Sequence of chain 1.A:
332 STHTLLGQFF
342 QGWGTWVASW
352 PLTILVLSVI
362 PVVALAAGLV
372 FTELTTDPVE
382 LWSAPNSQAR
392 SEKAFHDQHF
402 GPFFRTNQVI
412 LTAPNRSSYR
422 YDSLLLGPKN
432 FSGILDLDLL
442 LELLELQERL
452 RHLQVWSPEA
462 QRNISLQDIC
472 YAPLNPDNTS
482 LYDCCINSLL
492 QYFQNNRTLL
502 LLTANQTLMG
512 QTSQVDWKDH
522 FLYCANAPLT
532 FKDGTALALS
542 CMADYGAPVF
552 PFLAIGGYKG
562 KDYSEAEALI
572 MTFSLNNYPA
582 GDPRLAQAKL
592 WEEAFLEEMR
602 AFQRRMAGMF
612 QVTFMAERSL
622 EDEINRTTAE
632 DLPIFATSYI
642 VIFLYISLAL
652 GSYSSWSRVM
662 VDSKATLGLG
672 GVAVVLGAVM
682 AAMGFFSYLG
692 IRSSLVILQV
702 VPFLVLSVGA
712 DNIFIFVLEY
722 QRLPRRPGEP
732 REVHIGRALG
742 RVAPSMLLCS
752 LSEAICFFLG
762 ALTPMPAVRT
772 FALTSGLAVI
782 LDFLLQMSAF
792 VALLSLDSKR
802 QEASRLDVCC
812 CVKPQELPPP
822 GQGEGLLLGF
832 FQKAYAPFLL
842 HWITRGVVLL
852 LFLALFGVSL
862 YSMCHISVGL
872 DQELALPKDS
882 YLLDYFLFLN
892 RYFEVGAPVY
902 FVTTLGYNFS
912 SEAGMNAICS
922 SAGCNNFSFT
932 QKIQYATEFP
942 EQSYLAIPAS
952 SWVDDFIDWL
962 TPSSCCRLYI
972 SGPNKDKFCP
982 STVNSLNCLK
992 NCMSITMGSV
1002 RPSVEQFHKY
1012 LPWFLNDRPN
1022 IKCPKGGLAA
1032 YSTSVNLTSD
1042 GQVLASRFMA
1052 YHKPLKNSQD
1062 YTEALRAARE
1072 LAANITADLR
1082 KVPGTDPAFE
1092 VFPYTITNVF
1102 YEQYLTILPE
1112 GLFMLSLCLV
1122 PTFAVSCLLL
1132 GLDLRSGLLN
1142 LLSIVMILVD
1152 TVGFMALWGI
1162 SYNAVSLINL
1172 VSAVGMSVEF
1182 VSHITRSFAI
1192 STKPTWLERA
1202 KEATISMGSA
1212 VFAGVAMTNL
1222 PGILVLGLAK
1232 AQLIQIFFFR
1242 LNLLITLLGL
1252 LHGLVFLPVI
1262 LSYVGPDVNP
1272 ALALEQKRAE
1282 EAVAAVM

The protein below binds the small molecule below.
Small molecule (SMILES): CC(=O)N[C@@H]1[C@@H](O)[C@H](O)[C@@H](CO)O[C@H]1O

Binding-site contacts:
Ligand atom C2 contacts residue ASN479 of chain 1.A at 2.5 Å.
Ligand atom C1 contacts residue ASN479 of chain 1.A at 1.4 Å.
Ligand atom O5 contacts residue ASN479 of chain 1.A at 2.4 Å (h-bond).
Ligand atom C8 contacts residue ASN479 of chain 1.A at 4.2 Å.
Ligand atom N2 contacts residue ASN479 of chain 1.A at 2.9 Å (h-bond).
Ligand atom C7 contacts residue ASN479 of chain 1.A at 3.5 Å.
Ligand atom C5 contacts residue ASN479 of chain 1.A at 3.6 Å.
Ligand atom C4 contacts residue ASN479 of chain 1.A at 4.2 Å.
Ligand atom O7 contacts residue ASN479 of chain 1.A at 4.0 Å.
Ligand atom C3 contacts residue ASN479 of chain 1.A at 3.8 Å.